Sequence of chain 1.C:
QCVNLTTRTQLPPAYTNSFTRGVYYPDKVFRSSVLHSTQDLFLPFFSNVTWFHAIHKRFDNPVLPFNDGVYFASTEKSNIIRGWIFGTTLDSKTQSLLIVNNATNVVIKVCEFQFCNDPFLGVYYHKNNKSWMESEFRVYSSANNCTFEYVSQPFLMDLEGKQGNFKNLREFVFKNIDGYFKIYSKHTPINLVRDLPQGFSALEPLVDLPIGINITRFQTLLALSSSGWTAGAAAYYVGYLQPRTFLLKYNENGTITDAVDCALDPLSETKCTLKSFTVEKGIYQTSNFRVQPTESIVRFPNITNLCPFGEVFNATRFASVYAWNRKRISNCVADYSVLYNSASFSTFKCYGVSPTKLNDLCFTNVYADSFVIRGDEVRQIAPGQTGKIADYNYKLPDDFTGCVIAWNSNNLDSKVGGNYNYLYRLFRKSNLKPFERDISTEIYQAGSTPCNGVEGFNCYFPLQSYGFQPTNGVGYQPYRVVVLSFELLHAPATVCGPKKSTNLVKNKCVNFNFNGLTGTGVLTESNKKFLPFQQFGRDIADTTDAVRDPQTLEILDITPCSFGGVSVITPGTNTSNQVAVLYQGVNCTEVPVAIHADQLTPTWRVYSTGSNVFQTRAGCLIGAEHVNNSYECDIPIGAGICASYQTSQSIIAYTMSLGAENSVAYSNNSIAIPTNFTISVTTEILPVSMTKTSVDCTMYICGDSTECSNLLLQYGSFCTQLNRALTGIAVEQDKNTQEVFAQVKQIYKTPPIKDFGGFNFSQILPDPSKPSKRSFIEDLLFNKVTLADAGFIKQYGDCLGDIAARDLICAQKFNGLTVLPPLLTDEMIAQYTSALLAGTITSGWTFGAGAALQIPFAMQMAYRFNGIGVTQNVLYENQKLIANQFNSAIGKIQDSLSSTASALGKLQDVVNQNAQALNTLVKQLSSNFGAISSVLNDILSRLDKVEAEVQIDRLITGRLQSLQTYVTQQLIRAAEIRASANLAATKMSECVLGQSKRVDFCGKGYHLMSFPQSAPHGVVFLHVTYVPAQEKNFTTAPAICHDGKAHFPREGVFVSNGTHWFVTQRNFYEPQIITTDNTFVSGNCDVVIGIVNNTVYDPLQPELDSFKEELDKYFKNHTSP

This protein binds this small molecule.
Small molecule (SMILES): CC(=O)N[C@H]1[C@H](O[C@H]2[C@H](O)[C@@H](NC(C)=O)CO[C@@H]2CO)O[C@H](CO)[C@@H](O[C@H]2O[C@H](CO)[C@@H](O)[C@H](O)[C@@H]2O)[C@@H]1O

Binding-site contacts:
Ligand atom C1 contacts residue ASN1134 of chain 1.C at 1.5 Å.
Ligand atom C5 contacts residue ASN1134 of chain 1.C at 3.8 Å.
Ligand atom C7 contacts residue ASN1134 of chain 1.C at 3.1 Å.
Ligand atom C2 contacts residue ASN1134 of chain 1.C at 2.5 Å.
Ligand atom C8 contacts residue ASN1134 of chain 1.C at 4.2 Å.
Ligand atom N2 contacts residue ASN1134 of chain 1.C at 2.8 Å (h-bond).
Ligand atom O5 contacts residue ASN1134 of chain 1.C at 2.5 Å (h-bond).
Ligand atom C3 contacts residue ASN1134 of chain 1.C at 3.8 Å.
Ligand atom O7 contacts residue ASN1134 of chain 1.C at 3.0 Å (h-bond).
Ligand atom C4 contacts residue ASN1134 of chain 1.C at 4.3 Å.